Sequence of chain 49.B:
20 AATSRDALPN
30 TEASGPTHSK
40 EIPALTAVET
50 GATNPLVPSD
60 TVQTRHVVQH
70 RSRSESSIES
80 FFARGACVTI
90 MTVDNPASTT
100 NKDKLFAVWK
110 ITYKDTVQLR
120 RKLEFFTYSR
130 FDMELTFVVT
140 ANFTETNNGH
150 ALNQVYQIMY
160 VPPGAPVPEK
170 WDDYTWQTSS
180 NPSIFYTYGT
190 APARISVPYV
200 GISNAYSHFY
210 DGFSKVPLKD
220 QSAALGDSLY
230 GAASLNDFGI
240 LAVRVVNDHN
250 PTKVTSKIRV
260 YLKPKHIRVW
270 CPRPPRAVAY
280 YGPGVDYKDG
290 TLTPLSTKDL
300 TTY

A small-molecule ligand and the protein it binds are described below.
Small molecule (SMILES): CCOC(=O)c1ccc(OCCCCC2CCN(c3ccc(C)nn3)CC2)cc1

Sequence of chain 49.D:
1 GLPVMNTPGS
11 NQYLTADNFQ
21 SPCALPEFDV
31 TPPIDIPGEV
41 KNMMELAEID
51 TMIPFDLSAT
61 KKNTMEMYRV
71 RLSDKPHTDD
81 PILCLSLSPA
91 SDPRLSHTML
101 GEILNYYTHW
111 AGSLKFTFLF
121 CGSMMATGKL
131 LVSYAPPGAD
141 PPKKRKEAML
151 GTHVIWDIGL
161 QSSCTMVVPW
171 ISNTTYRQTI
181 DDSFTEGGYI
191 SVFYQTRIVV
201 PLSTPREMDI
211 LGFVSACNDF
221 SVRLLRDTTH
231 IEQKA

Binding-site contacts:
Ligand atom N3 contacts residue LEU240 of chain 49.B at 3.4 Å.
Ligand atom C14 contacts residue VAL199 of chain 49.B at 3.8 Å (hydrophobic).
Ligand atom C5 contacts residue TYR159 of chain 49.B at 3.7 Å (hydrophobic).
Ligand atom C15 contacts residue MET132 of chain 49.B at 3.6 Å (hydrophobic).
Ligand atom C13 contacts residue PHE237 of chain 49.B at 3.7 Å (hydrophobic).
Ligand atom C11 contacts residue LEU134 of chain 49.B at 3.8 Å (hydrophobic).
Ligand atom C4 contacts residue ALA24 of chain 49.D at 3.5 Å (hydrophobic).
Ligand atom C1 contacts residue ILE157 of chain 49.B at 3.4 Å (hydrophobic).
Ligand atom C14 contacts residue MET132 of chain 49.B at 3.5 Å (hydrophobic).
Ligand atom C13 contacts residue MET132 of chain 49.B at 3.8 Å (hydrophobic).
Ligand atom C20 contacts residue PHE237 of chain 49.B at 3.4 Å (hydrophobic).
Ligand atom C26 contacts residue THR111 of chain 49.B at 3.6 Å.
Ligand atom C26 contacts residue LYS113 of chain 49.B at 3.7 Å.
Ligand atom C8 contacts residue VAL196 of chain 49.B at 3.7 Å (hydrophobic).
Ligand atom C3 contacts residue ALA24 of chain 49.D at 3.5 Å (hydrophobic).
Ligand atom C18 contacts residue PHE237 of chain 49.B at 3.8 Å (hydrophobic).
Ligand atom C1 contacts residue ILE183 of chain 49.B at 3.5 Å (hydrophobic).
Ligand atom C7 contacts residue TYR159 of chain 49.B at 3.7 Å (hydrophobic).
Ligand atom C8 contacts residue TYR159 of chain 49.B at 3.5 Å (hydrophobic).
Ligand atom C19 contacts residue PHE237 of chain 49.B at 3.5 Å (hydrophobic).
Ligand atom C3 contacts residue TYR159 of chain 49.B at 3.7 Å (hydrophobic).
Ligand atom O16 contacts residue MET132 of chain 49.B at 3.6 Å.
Ligand atom O25 contacts residue TYR112 of chain 49.B at 3.4 Å.
Ligand atom N4 contacts residue LEU240 of chain 49.B at 3.3 Å.
Ligand atom C23 contacts residue TYR112 of chain 49.B at 3.3 Å (hydrophobic).
Ligand atom C3 contacts residue PRO181 of chain 49.B at 3.7 Å (hydrophobic).
Ligand atom C4 contacts residue ILE194 of chain 49.B at 3.8 Å (hydrophobic).
Ligand atom N6 contacts residue VAL196 of chain 49.B at 3.8 Å.
Ligand atom C21 contacts residue PHE237 of chain 49.B at 3.7 Å (hydrophobic).
Ligand atom C23 contacts residue PHE237 of chain 49.B at 3.8 Å (hydrophobic).
Ligand atom C27 contacts residue ASP236 of chain 49.B at 3.6 Å.
Ligand atom C12 contacts residue VAL199 of chain 49.B at 3.7 Å (hydrophobic).
Ligand atom C10 contacts residue MET132 of chain 49.B at 3.7 Å (hydrophobic).
Ligand atom C7 contacts residue VAL196 of chain 49.B at 3.5 Å (hydrophobic).
Ligand atom C4 contacts residue TYR159 of chain 49.B at 3.7 Å (hydrophobic).
Ligand atom C5 contacts residue ILE194 of chain 49.B at 3.8 Å (hydrophobic).
Ligand atom O25 contacts residue THR111 of chain 49.B at 3.4 Å (h-bond).
Ligand atom O24 contacts residue TYR112 of chain 49.B at 3.8 Å.
Ligand atom C20 contacts residue TYR112 of chain 49.B at 3.4 Å (hydrophobic).
Ligand atom C21 contacts residue TYR112 of chain 49.B at 3.4 Å (hydrophobic).